Sequence of chain 1.B:
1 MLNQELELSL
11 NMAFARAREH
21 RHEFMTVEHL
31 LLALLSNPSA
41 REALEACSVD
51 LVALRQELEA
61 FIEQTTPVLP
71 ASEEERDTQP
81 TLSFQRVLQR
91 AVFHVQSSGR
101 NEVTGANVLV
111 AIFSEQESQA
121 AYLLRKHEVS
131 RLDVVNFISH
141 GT

This protein binds this small molecule.
Small molecule (SMILES): OCC12CO->[Y]34(<-OCCN->31CCO->4)<-OC2

Binding-site contacts:
Ligand atom O1 contacts residue GLU42 of chain 1.B at 3.0 Å (salt-bridge).
Ligand atom O4 contacts residue GLU45 of chain 1.B at 3.0 Å (salt-bridge).
Ligand atom Y1 contacts residue GLU42 of chain 1.B at 2.5 Å.
Ligand atom C8 contacts residue GLU45 of chain 1.B at 3.4 Å.
Ligand atom C2 contacts residue ARG41 of chain 1.B at 4.5 Å.
Ligand atom O2 contacts residue GLU42 of chain 1.B at 3.5 Å (salt-bridge).
Ligand atom C6 contacts residue GLU45 of chain 1.B at 4.4 Å.
Ligand atom C2 contacts residue GLU42 of chain 1.B at 4.3 Å.
Ligand atom O5 contacts residue GLU42 of chain 1.B at 3.1 Å (salt-bridge).
Ligand atom O1 contacts residue ARG41 of chain 1.B at 4.0 Å.
Ligand atom Y1 contacts residue GLU45 of chain 1.B at 2.5 Å.
Ligand atom O5 contacts residue GLU45 of chain 1.B at 2.9 Å (salt-bridge).
Ligand atom C8 contacts residue ARG41 of chain 1.B at 4.1 Å.
Ligand atom O5 contacts residue ARG41 of chain 1.B at 3.2 Å (salt-bridge).